Sequence of chain 1.A:
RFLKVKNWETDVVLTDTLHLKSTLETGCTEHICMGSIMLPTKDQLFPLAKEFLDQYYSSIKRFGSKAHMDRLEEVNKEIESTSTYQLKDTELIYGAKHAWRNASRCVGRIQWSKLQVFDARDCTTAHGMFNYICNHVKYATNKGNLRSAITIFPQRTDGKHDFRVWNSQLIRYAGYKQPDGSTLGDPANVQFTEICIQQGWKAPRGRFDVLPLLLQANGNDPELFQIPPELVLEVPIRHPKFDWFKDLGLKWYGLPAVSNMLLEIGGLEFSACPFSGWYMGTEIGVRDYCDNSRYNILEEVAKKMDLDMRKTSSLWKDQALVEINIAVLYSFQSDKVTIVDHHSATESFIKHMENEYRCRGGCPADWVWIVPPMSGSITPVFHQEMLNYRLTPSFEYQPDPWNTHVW

This protein binds this small molecule.
Small molecule (SMILES): CC(C)NC(=N)NO

Binding-site contacts:
Ligand atom C2 contacts residue PRO267 of chain 1.A at 4.2 Å (hydrophobic).
Ligand atom C1 contacts residue GLY288 of chain 1.A at 4.2 Å.
Ligand atom C2 contacts residue VAL269 of chain 1.A at 3.9 Å (hydrophobic).
Ligand atom OH contacts residue GLU294 of chain 1.A at 3.4 Å (salt-bridge).
Ligand atom NH1 contacts residue PRO267 of chain 1.A at 3.7 Å.
Ligand atom OH contacts residue PRO267 of chain 1.A at 4.0 Å.
Ligand atom NH2 contacts residue PRO267 of chain 1.A at 3.8 Å.
Ligand atom C1 contacts residue SER287 of chain 1.A at 3.9 Å.
Ligand atom C2 contacts residue PHE286 of chain 1.A at 4.5 Å (hydrophobic).
Ligand atom C1 contacts residue PRO267 of chain 1.A at 3.4 Å (hydrophobic).
Ligand atom NH2 contacts residue HEM1 of chain 1.E at 4.1 Å.
Ligand atom NH1 contacts residue GLU294 of chain 1.A at 2.8 Å (salt-bridge).
Ligand atom OH contacts residue HEM1 of chain 1.E at 3.2 Å.
Ligand atom CZ contacts residue PRO267 of chain 1.A at 3.7 Å (hydrophobic).
Ligand atom C3 contacts residue VAL269 of chain 1.A at 3.5 Å (hydrophobic).
Ligand atom NH1 contacts residue HEM1 of chain 1.E at 3.9 Å.
Ligand atom CZ contacts residue GLU294 of chain 1.A at 3.3 Å.
Ligand atom C1 contacts residue PHE286 of chain 1.A at 3.7 Å (hydrophobic).
Ligand atom NE contacts residue HEM1 of chain 1.E at 4.0 Å.
Ligand atom C3 contacts residue PHE286 of chain 1.A at 3.9 Å (hydrophobic).
Ligand atom C3 contacts residue HEM1 of chain 1.E at 3.6 Å.
Ligand atom NH2 contacts residue GLU294 of chain 1.A at 2.6 Å (salt-bridge).
Ligand atom C1 contacts residue VAL269 of chain 1.A at 3.7 Å (hydrophobic).
Ligand atom C1 contacts residue ALA268 of chain 1.A at 4.1 Å (hydrophobic).
Ligand atom CZ contacts residue HEM1 of chain 1.E at 4.2 Å.
Ligand atom OH contacts residue TRP289 of chain 1.A at 2.5 Å (h-bond).
Ligand atom OH contacts residue TYR290 of chain 1.A at 4.0 Å.
Ligand atom NE contacts residue PRO267 of chain 1.A at 4.0 Å.
Ligand atom NH1 contacts residue TYR290 of chain 1.A at 4.1 Å.
Ligand atom NH1 contacts residue TRP289 of chain 1.A at 3.5 Å (h-bond).